Sequence of chain 26.D:
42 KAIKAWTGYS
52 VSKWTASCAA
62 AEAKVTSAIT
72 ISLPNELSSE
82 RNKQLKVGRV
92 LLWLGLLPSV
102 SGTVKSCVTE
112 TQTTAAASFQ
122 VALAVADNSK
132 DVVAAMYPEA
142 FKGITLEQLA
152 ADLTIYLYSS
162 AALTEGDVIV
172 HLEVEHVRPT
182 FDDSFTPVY

Binding-site contacts:
Ligand atom C5' contacts residue VAL178 of chain 26.E at 4.5 Å (hydrophobic).
Ligand atom C5 contacts residue TRP47 of chain 26.D at 3.8 Å (hydrophobic).
Ligand atom C6 contacts residue THR48 of chain 26.D at 4.2 Å.
Ligand atom C2 contacts residue TRP47 of chain 26.D at 4.2 Å (hydrophobic).
Ligand atom N1 contacts residue TRP47 of chain 26.D at 4.3 Å.
Ligand atom N3 contacts residue TRP47 of chain 26.D at 4.1 Å.
Ligand atom O4' contacts residue LYS143 of chain 26.D at 4.1 Å.
Ligand atom N9 contacts residue TRP47 of chain 26.D at 3.9 Å.
Ligand atom N6 contacts residue TYR50 of chain 26.D at 4.2 Å.
Ligand atom C4 contacts residue TRP47 of chain 26.D at 3.9 Å (hydrophobic).
Ligand atom C6 contacts residue TRP47 of chain 26.D at 3.9 Å (hydrophobic).
Ligand atom N7 contacts residue TRP47 of chain 26.D at 3.7 Å.
Ligand atom N1 contacts residue THR48 of chain 26.D at 4.0 Å.
Ligand atom N6 contacts residue TRP47 of chain 26.D at 3.8 Å.
Ligand atom N6 contacts residue THR48 of chain 26.D at 3.3 Å (h-bond).
Ligand atom OP2 contacts residue VAL178 of chain 26.E at 4.5 Å.
Ligand atom C8 contacts residue TRP47 of chain 26.D at 3.8 Å (hydrophobic).
Ligand atom O4' contacts residue TRP47 of chain 26.D at 4.1 Å.
Ligand atom C1' contacts residue TRP47 of chain 26.D at 4.3 Å (hydrophobic).
Ligand atom OP2 contacts residue GLY49 of chain 26.E at 4.2 Å.

A small-molecule ligand and the protein it binds are described below.
Small molecule (SMILES): Nc1ncnc2c1ncn2[C@@H]1O[C@H](COO[C@@H]2C[C@@H](CO[P](=O)(O)O[C@H]3[C@@H](O)[C@H](n4cnc5c(N)ncnc54)O[C@@H]3COP(=O)=O)O[C@H]2n2ccc(=O)[nH]c2=O)[C@@H](OOP(O)OC[C@H]2O[C@@H](n3ccc(=O)[nH]c3=O)[C@H](O)[C@@H]2O)[C@H]1O.Op1oo1

Sequence of chain 26.E:
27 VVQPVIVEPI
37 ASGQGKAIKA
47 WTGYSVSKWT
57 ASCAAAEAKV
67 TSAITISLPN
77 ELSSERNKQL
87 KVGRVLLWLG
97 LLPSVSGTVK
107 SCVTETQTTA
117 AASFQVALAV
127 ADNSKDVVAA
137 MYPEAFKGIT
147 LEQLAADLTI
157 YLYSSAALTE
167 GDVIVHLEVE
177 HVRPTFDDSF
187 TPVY